A small-molecule ligand and the protein it binds are described below.
Small molecule (SMILES): CC(=O)O[C@H]1[C@H]2[C@H]([C@@H]3[C@@H](O)[C@@H]4[C@H]([C@H](C)C[C@]5(O)OC(=O)[C@@](C)(O)[C@]45C)[C@@]3(C)[C@H]1OC(C)=O)[C@@H](O)C(=O)[C@H]1C[C@@H]3O[C@@H]3[C@H](OC(C)=O)[C@]21C

Sequence of chain 1.B:
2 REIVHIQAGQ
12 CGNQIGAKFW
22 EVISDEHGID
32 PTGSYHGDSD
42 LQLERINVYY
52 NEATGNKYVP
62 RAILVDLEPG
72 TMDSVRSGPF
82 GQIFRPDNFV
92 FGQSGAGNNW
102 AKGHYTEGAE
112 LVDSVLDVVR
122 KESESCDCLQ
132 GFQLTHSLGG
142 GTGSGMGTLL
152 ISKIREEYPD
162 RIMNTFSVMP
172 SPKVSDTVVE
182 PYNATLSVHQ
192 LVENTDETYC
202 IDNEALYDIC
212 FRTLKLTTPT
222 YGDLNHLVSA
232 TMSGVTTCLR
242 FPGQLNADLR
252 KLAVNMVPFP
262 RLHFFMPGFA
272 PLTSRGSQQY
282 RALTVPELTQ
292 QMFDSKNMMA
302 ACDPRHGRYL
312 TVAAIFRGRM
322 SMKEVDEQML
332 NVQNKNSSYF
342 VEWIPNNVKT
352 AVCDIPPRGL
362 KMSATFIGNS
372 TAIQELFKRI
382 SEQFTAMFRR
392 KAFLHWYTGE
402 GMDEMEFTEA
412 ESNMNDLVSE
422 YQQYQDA

Binding-site contacts:
Ligand atom CAS contacts residue HIS227 of chain 1.B at 4.1 Å.
Ligand atom CBH contacts residue ASP224 of chain 1.B at 3.1 Å.
Ligand atom CBG contacts residue ASP224 of chain 1.B at 2.4 Å.
Ligand atom CAV contacts residue HIS227 of chain 1.B at 4.0 Å.
Ligand atom OAG contacts residue HIS227 of chain 1.B at 3.8 Å.
Ligand atom CBL contacts residue GLY223 of chain 1.B at 3.5 Å.
Ligand atom CBM contacts residue ASP224 of chain 1.B at 2.8 Å.
Ligand atom CAE contacts residue GLY360 of chain 1.B at 4.1 Å.
Ligand atom CAP contacts residue ARG276 of chain 1.B at 3.5 Å.
Ligand atom OAH contacts residue ARG276 of chain 1.B at 3.0 Å (salt-bridge).
Ligand atom OBS contacts residue LYS19 of chain 1.B at 3.9 Å.
Ligand atom CAO contacts residue LEU217 of chain 1.B at 3.5 Å (hydrophobic).
Ligand atom OAH contacts residue THR274 of chain 1.B at 3.1 Å (h-bond).
Ligand atom CAJ contacts residue HIS227 of chain 1.B at 3.9 Å.
Ligand atom CBC contacts residue ASP224 of chain 1.B at 3.0 Å.
Ligand atom CBL contacts residue HIS227 of chain 1.B at 3.8 Å.
Ligand atom CAM contacts residue HIS227 of chain 1.B at 3.8 Å.
Ligand atom CAO contacts residue LEU215 of chain 1.B at 3.6 Å (hydrophobic).
Ligand atom OBV contacts residue ASP224 of chain 1.B at 3.6 Å (salt-bridge).
Ligand atom OBJ contacts residue ASP224 of chain 1.B at 2.8 Å (salt-bridge).
Ligand atom CBE contacts residue ASP224 of chain 1.B at 2.4 Å.
Ligand atom OAH contacts residue LEU215 of chain 1.B at 3.7 Å.
Ligand atom CBD contacts residue ASP224 of chain 1.B at 3.2 Å.
Ligand atom CAN contacts residue HIS227 of chain 1.B at 3.8 Å.
Ligand atom CAT contacts residue HIS227 of chain 1.B at 3.5 Å.
Ligand atom OBS contacts residue GLY223 of chain 1.B at 3.5 Å.
Ligand atom OAG contacts residue ASP224 of chain 1.B at 3.4 Å (salt-bridge).
Ligand atom CBN contacts residue ARG276 of chain 1.B at 3.5 Å.
Ligand atom CBL contacts residue ASP224 of chain 1.B at 2.7 Å.
Ligand atom CBM contacts residue LEU217 of chain 1.B at 3.2 Å (hydrophobic).
Ligand atom OAG contacts residue LEU215 of chain 1.B at 4.2 Å.
Ligand atom CBB contacts residue ASP224 of chain 1.B at 3.7 Å.
Ligand atom CBI contacts residue ASP224 of chain 1.B at 3.1 Å.
Ligand atom OBS contacts residue ASP224 of chain 1.B at 4.0 Å.
Ligand atom OAC contacts residue HIS227 of chain 1.B at 4.0 Å.
Ligand atom CAL contacts residue ARG276 of chain 1.B at 3.4 Å.
Ligand atom CBI contacts residue GLY223 of chain 1.B at 3.9 Å.
Ligand atom CBF contacts residue ASP224 of chain 1.B at 1.4 Å.
Ligand atom OBJ contacts residue THR221 of chain 1.B at 4.1 Å.
Ligand atom OAB contacts residue HIS227 of chain 1.B at 3.2 Å (h-bond).